Sequence of chain 1.D:
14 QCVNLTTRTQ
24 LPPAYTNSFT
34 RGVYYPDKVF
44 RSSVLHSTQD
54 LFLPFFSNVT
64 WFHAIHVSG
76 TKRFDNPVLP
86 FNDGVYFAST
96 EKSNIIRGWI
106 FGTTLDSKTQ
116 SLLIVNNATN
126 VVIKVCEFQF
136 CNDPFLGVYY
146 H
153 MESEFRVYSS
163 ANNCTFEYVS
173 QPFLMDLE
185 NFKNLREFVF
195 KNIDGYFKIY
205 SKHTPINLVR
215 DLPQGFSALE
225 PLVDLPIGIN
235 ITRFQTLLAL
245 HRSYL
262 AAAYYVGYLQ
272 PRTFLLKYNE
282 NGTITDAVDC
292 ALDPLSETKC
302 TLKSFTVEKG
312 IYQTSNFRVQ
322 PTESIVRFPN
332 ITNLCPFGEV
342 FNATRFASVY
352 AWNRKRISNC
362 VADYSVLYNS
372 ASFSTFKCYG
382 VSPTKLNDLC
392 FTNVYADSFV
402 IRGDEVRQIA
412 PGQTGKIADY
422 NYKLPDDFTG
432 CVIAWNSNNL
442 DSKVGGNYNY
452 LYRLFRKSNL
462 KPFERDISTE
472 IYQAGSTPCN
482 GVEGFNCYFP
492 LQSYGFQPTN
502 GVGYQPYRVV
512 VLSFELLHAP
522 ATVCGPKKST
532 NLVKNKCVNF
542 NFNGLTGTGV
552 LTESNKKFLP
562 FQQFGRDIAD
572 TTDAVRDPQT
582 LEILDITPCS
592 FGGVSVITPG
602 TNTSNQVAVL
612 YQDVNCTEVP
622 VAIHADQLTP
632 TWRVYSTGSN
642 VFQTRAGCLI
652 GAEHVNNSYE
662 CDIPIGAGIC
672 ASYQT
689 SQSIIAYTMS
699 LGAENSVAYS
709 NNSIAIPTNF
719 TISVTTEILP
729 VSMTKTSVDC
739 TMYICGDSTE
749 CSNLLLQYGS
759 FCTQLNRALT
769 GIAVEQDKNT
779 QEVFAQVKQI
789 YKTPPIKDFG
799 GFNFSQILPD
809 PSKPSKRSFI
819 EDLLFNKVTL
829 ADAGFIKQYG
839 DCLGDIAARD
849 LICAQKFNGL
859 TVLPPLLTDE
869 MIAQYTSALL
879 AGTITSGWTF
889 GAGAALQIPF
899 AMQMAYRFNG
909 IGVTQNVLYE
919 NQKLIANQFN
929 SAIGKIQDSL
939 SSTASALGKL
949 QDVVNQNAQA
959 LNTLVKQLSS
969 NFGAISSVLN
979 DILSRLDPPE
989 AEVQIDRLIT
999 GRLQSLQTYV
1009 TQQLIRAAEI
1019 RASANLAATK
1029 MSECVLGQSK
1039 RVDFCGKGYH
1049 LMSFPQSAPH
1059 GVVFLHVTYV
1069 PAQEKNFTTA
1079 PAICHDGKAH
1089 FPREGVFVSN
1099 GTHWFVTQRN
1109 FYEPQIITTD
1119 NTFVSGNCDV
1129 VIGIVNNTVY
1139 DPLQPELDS

Binding-site contacts:
Ligand atom N2 contacts residue ASN801 of chain 1.D at 2.9 Å (h-bond).
Ligand atom C2 contacts residue ASN801 of chain 1.D at 2.5 Å.
Ligand atom O6 contacts residue GLN935 of chain 1.D at 3.8 Å.
Ligand atom C3 contacts residue SER803 of chain 1.D at 4.2 Å.
Ligand atom C3 contacts residue ASN801 of chain 1.D at 3.8 Å.
Ligand atom C1 contacts residue SER803 of chain 1.D at 3.3 Å.
Ligand atom C5 contacts residue ASN801 of chain 1.D at 3.7 Å.
Ligand atom O5 contacts residue SER803 of chain 1.D at 3.9 Å.
Ligand atom C4 contacts residue ASN801 of chain 1.D at 4.2 Å.
Ligand atom O5 contacts residue GLN804 of chain 1.D at 4.2 Å.
Ligand atom O7 contacts residue ASN801 of chain 1.D at 3.8 Å.
Ligand atom C5 contacts residue GLN804 of chain 1.D at 3.7 Å.
Ligand atom C1 contacts residue ASN801 of chain 1.D at 1.4 Å.
Ligand atom O6 contacts residue GLN804 of chain 1.D at 3.0 Å (h-bond).
Ligand atom O5 contacts residue ASN801 of chain 1.D at 2.4 Å (h-bond).
Ligand atom C5 contacts residue SER803 of chain 1.D at 3.9 Å.
Ligand atom C2 contacts residue SER803 of chain 1.D at 4.2 Å.
Ligand atom C6 contacts residue GLN804 of chain 1.D at 3.5 Å.
Ligand atom N2 contacts residue SER803 of chain 1.D at 4.3 Å.
Ligand atom C8 contacts residue GLN804 of chain 1.D at 4.3 Å.
Ligand atom C8 contacts residue GLN935 of chain 1.D at 4.4 Å.
Ligand atom C7 contacts residue ASN801 of chain 1.D at 3.5 Å.
Ligand atom C8 contacts residue ASN801 of chain 1.D at 4.1 Å.

The small molecule below binds the protein below.
Small molecule (SMILES): CC(=O)N[C@H]1[C@H](O[C@H]2[C@H](O)[C@@H](NC(C)=O)CO[C@@H]2CO)O[C@H](CO)[C@@H](O)[C@@H]1O